Binding-site contacts:
Ligand atom N2 contacts residue GLY227 of chain 1.A at 2.6 Å (h-bond).
Ligand atom C21 contacts residue THR226 of chain 1.A at 3.1 Å.
Ligand atom N6 contacts residue THR84 of chain 1.A at 3.5 Å (h-bond).
Ligand atom C20 contacts residue TYR19 of chain 1.A at 3.6 Å (hydrophobic).
Ligand atom O23 contacts residue ALA228 of chain 1.A at 3.2 Å.
Ligand atom C3 contacts residue GLY227 of chain 1.A at 3.5 Å.
Ligand atom C20 contacts residue GLN18 of chain 1.A at 3.9 Å.
Ligand atom C10 contacts residue TYR82 of chain 1.A at 3.7 Å (hydrophobic).
Ligand atom C17 contacts residue ALA121 of chain 1.A at 3.5 Å (hydrophobic).
Ligand atom O23 contacts residue THR17 of chain 1.A at 3.2 Å (h-bond).
Ligand atom C5 contacts residue PHE123 of chain 1.A at 3.5 Å (hydrophobic).
Ligand atom N4 contacts residue PHE123 of chain 1.A at 3.6 Å.
Ligand atom N6 contacts residue PHE123 of chain 1.A at 3.5 Å.
Ligand atom C1 contacts residue GLY227 of chain 1.A at 3.3 Å.
Ligand atom O23 contacts residue SER229 of chain 1.A at 3.2 Å (h-bond).
Ligand atom O23 contacts residue GLY227 of chain 1.A at 3.3 Å (h-bond).
Ligand atom C17 contacts residue PRO117 of chain 1.A at 3.1 Å (hydrophobic).
Ligand atom C19 contacts residue GLY227 of chain 1.A at 3.2 Å.
Ligand atom C7 contacts residue PHE123 of chain 1.A at 3.7 Å (hydrophobic).
Ligand atom C15 contacts residue PEG1 of chain 1.E at 3.5 Å.
Ligand atom C18 contacts residue ALA121 of chain 1.A at 3.8 Å (hydrophobic).
Ligand atom C21 contacts residue VAL35 of chain 1.A at 3.8 Å (hydrophobic).
Ligand atom C21 contacts residue TYR19 of chain 1.A at 3.5 Å (hydrophobic).
Ligand atom C20 contacts residue VAL35 of chain 1.A at 3.3 Å (hydrophobic).
Ligand atom C21 contacts residue TYR161 of chain 1.A at 3.5 Å (hydrophobic).
Ligand atom C9 contacts residue TYR82 of chain 1.A at 3.3 Å (hydrophobic).
Ligand atom C19 contacts residue THR17 of chain 1.A at 3.2 Å.
Ligand atom C11 contacts residue GLY227 of chain 1.A at 3.5 Å.
Ligand atom C10 contacts residue VAL126 of chain 1.A at 3.9 Å (hydrophobic).
Ligand atom C16 contacts residue PEG1 of chain 1.E at 3.7 Å.
Ligand atom C16 contacts residue LEU120 of chain 1.A at 3.5 Å (hydrophobic).
Ligand atom C22 contacts residue THR226 of chain 1.A at 3.0 Å.
Ligand atom C3 contacts residue PHE123 of chain 1.A at 3.8 Å (hydrophobic).
Ligand atom C17 contacts residue LEU120 of chain 1.A at 3.5 Å (hydrophobic).
Ligand atom C12 contacts residue PHE123 of chain 1.A at 3.9 Å (hydrophobic).
Ligand atom C22 contacts residue GLY227 of chain 1.A at 3.8 Å.
Ligand atom C1 contacts residue SER229 of chain 1.A at 3.6 Å.
Ligand atom C1 contacts residue THR17 of chain 1.A at 3.4 Å.
Ligand atom C16 contacts residue PRO117 of chain 1.A at 3.8 Å (hydrophobic).
Ligand atom C22 contacts residue ALA228 of chain 1.A at 3.5 Å (hydrophobic).

A protein and the small-molecule ligand that binds it are described below.
Small molecule (SMILES): c1ccc(-c2nc(NCc3ccco3)c3ccccc3n2)cc1

Sequence of chain 1.A:
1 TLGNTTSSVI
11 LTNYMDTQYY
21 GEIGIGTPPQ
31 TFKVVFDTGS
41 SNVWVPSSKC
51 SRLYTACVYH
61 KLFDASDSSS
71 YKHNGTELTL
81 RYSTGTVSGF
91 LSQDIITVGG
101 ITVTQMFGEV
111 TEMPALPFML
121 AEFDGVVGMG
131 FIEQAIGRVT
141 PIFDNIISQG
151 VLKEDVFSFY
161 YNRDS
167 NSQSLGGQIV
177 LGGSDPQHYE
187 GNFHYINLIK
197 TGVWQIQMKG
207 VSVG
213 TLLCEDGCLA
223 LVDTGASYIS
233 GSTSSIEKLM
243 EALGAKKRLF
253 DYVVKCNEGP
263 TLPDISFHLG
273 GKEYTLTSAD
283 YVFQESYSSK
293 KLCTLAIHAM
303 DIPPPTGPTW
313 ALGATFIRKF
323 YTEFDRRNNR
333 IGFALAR